Binding-site contacts:
Ligand atom N2 contacts residue THR74 of chain 1.C at 3.9 Å.
Ligand atom C4 contacts residue ASN72 of chain 1.C at 4.2 Å.
Ligand atom C7 contacts residue ASN72 of chain 1.C at 3.1 Å.
Ligand atom N2 contacts residue ASN72 of chain 1.C at 2.7 Å (h-bond).
Ligand atom C5 contacts residue ASN72 of chain 1.C at 3.6 Å.
Ligand atom C7 contacts residue LEU73 of chain 1.C at 4.2 Å (hydrophobic).
Ligand atom O5 contacts residue ASN72 of chain 1.C at 2.3 Å (h-bond).
Ligand atom C7 contacts residue THR74 of chain 1.C at 4.5 Å.
Ligand atom O6 contacts residue LYS8 of chain 1.C at 2.5 Å (salt-bridge).
Ligand atom O5 contacts residue LYS8 of chain 1.C at 3.5 Å (salt-bridge).
Ligand atom C8 contacts residue ASN72 of chain 1.C at 3.4 Å.
Ligand atom C8 contacts residue THR74 of chain 1.C at 3.8 Å.
Ligand atom C8 contacts residue LEU73 of chain 1.C at 3.6 Å (hydrophobic).
Ligand atom C6 contacts residue LYS8 of chain 1.C at 3.6 Å.
Ligand atom C1 contacts residue THR74 of chain 1.C at 4.0 Å.
Ligand atom C5 contacts residue LYS8 of chain 1.C at 4.2 Å.
Ligand atom C2 contacts residue THR74 of chain 1.C at 4.5 Å.
Ligand atom O7 contacts residue ASN72 of chain 1.C at 3.8 Å.
Ligand atom C1 contacts residue ASN72 of chain 1.C at 1.4 Å.
Ligand atom C2 contacts residue ASN72 of chain 1.C at 2.5 Å.
Ligand atom C3 contacts residue ASN72 of chain 1.C at 3.8 Å.

Sequence of chain 1.C:
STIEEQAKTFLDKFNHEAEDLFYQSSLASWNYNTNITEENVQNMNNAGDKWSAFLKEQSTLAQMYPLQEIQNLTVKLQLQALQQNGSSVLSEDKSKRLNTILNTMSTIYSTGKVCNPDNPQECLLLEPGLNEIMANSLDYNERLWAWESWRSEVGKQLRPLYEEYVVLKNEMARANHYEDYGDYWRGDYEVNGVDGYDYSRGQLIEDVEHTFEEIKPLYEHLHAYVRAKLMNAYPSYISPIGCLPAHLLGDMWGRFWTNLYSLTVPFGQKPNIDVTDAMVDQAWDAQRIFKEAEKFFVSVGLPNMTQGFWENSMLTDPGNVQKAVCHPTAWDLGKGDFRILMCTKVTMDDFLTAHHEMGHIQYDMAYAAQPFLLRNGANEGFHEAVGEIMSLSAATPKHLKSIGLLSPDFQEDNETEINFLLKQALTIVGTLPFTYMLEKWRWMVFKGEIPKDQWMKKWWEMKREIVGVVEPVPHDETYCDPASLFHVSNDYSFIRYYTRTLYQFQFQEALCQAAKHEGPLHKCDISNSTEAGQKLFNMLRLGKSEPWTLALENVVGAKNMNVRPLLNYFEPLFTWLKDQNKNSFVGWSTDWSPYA

This protein binds this small molecule.
Small molecule (SMILES): CC(=O)N[C@H]1[C@H](O[C@H]2[C@H](O)[C@@H](NC(C)=O)CO[C@@H]2CO)O[C@H](CO)[C@@H](O)[C@@H]1O